Sequence of chain 1.P:
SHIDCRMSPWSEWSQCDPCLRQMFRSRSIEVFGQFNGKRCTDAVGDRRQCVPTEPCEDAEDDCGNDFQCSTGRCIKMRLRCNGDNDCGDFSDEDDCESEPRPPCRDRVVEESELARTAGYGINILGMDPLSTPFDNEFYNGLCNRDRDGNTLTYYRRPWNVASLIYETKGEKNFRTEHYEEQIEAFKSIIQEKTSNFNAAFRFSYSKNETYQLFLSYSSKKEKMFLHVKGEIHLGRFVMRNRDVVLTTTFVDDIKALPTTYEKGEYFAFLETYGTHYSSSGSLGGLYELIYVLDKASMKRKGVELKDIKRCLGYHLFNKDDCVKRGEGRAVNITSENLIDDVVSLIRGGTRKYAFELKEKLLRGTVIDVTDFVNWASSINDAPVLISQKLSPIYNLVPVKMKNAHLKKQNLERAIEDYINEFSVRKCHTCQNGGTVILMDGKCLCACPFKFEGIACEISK

The protein below binds the small molecule below.
Small molecule (SMILES): OC[C@H]1O[C@@H](O)[C@@H](O)[C@@H](O)[C@@H]1O

Binding-site contacts:
Ligand atom C1 contacts residue TRP27 of chain 1.P at 1.5 Å (hydrophobic).
Ligand atom C3 contacts residue TRP27 of chain 1.P at 3.9 Å (hydrophobic).
Ligand atom C5 contacts residue TRP27 of chain 1.P at 3.8 Å (hydrophobic).
Ligand atom O2 contacts residue TRP27 of chain 1.P at 3.0 Å (h-bond).
Ligand atom C4 contacts residue TRP27 of chain 1.P at 4.4 Å (hydrophobic).
Ligand atom C6 contacts residue ARG42 of chain 1.P at 3.7 Å.
Ligand atom O5 contacts residue ARG42 of chain 1.P at 3.2 Å (salt-bridge).
Ligand atom O5 contacts residue TRP27 of chain 1.P at 2.5 Å.
Ligand atom C5 contacts residue ARG42 of chain 1.P at 3.8 Å.
Ligand atom O2 contacts residue PRO26 of chain 1.P at 3.7 Å.
Ligand atom C1 contacts residue ARG42 of chain 1.P at 3.9 Å.
Ligand atom C2 contacts residue TRP27 of chain 1.P at 2.5 Å (hydrophobic).